Sequence of chain 53.E:
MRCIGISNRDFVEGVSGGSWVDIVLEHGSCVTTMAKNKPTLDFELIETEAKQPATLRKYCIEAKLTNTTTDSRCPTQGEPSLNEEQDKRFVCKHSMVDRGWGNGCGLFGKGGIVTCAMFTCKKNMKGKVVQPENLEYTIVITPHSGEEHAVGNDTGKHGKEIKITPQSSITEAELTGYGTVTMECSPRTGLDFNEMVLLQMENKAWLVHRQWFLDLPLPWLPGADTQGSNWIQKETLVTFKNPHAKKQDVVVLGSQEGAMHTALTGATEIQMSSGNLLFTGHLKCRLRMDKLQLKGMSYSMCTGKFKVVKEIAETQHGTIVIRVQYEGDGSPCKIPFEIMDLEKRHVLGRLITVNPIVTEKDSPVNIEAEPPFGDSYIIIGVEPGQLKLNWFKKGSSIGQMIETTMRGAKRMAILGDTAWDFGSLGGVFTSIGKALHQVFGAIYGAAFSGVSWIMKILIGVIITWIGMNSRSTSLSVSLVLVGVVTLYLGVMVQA

A small-molecule ligand and the protein it binds are described below.
Small molecule (SMILES): CC(=O)N[C@H]1[C@H](O[C@H]2[C@H](O)[C@@H](NC(C)=O)CO[C@@H]2CO)O[C@H](CO)[C@@H](O)[C@@H]1O

Binding-site contacts:
Ligand atom C8 contacts residue GLY102 of chain 53.C at 3.3 Å.
Ligand atom O6 contacts residue GLY156 of chain 53.E at 4.5 Å.
Ligand atom O6 contacts residue ASN153 of chain 53.E at 4.5 Å.
Ligand atom O6 contacts residue HIS158 of chain 53.E at 2.8 Å (h-bond).
Ligand atom O7 contacts residue ASN153 of chain 53.E at 3.3 Å (h-bond).
Ligand atom O5 contacts residue HIS149 of chain 53.E at 3.5 Å (h-bond).
Ligand atom C3 contacts residue ASN153 of chain 53.E at 3.8 Å.
Ligand atom O5 contacts residue HIS158 of chain 53.E at 3.1 Å (h-bond).
Ligand atom C1 contacts residue HIS149 of chain 53.E at 3.6 Å.
Ligand atom C7 contacts residue ASN153 of chain 53.E at 3.3 Å.
Ligand atom O7 contacts residue HIS149 of chain 53.E at 3.6 Å.
Ligand atom C5 contacts residue ASN153 of chain 53.E at 3.6 Å.
Ligand atom C5 contacts residue HIS149 of chain 53.E at 4.4 Å.
Ligand atom C2 contacts residue HIS149 of chain 53.E at 3.7 Å.
Ligand atom C7 contacts residue HIS149 of chain 53.E at 4.5 Å.
Ligand atom C4 contacts residue HIS149 of chain 53.E at 4.4 Å.
Ligand atom C4 contacts residue ASN153 of chain 53.E at 4.2 Å.
Ligand atom C5 contacts residue HIS158 of chain 53.E at 4.2 Å.
Ligand atom N2 contacts residue ASN153 of chain 53.E at 2.9 Å (h-bond).
Ligand atom O5 contacts residue ASN153 of chain 53.E at 2.3 Å (h-bond).
Ligand atom C1 contacts residue HIS158 of chain 53.E at 3.9 Å.
Ligand atom C1 contacts residue THR155 of chain 53.E at 4.0 Å.
Ligand atom O3 contacts residue HIS149 of chain 53.E at 4.2 Å.
Ligand atom C6 contacts residue HIS158 of chain 53.E at 4.0 Å.
Ligand atom O6 contacts residue HIS149 of chain 53.E at 3.0 Å (h-bond).
Ligand atom C6 contacts residue HIS149 of chain 53.E at 4.2 Å.
Ligand atom C3 contacts residue HIS149 of chain 53.E at 4.5 Å.
Ligand atom C8 contacts residue ASN153 of chain 53.E at 4.0 Å.
Ligand atom C2 contacts residue ASN153 of chain 53.E at 2.4 Å.
Ligand atom O5 contacts residue THR155 of chain 53.E at 4.3 Å.
Ligand atom C1 contacts residue ASN153 of chain 53.E at 1.4 Å.

Sequence of chain 53.C:
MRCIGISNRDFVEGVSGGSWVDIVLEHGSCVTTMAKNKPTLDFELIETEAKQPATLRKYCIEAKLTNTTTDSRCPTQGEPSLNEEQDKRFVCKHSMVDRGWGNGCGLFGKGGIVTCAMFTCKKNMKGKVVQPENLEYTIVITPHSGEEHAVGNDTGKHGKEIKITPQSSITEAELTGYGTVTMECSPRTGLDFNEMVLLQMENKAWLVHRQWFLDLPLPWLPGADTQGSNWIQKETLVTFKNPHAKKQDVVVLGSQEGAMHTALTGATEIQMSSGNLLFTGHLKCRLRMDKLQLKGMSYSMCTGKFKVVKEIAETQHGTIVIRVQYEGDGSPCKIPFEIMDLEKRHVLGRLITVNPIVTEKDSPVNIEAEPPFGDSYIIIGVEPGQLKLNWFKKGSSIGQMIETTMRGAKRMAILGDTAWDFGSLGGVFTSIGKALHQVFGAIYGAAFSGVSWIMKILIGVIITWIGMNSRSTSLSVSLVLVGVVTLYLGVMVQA